The small molecule below binds the protein below.
Small molecule (SMILES): CCc1ccc(C(=O)N[C@@H](Cc2cc(=O)[nH]c3ccccc23)C(=O)O)cc1

Binding-site contacts:
Ligand atom C07 contacts residue GLU139 of chain 1.C at 4.3 Å.
Ligand atom O01 contacts residue VAL237 of chain 1.C at 3.4 Å.
Ligand atom C16 contacts residue VAL35 of chain 1.C at 3.7 Å (hydrophobic).
Ligand atom O01 contacts residue ARG241 of chain 1.C at 3.9 Å.
Ligand atom C07 contacts residue ARG32 of chain 1.C at 4.2 Å.
Ligand atom O01 contacts residue TRP143 of chain 1.C at 3.8 Å.
Ligand atom C06 contacts residue GLU139 of chain 1.C at 3.5 Å.
Ligand atom C02 contacts residue VAL237 of chain 1.C at 4.2 Å (hydrophobic).
Ligand atom C19 contacts residue ARG28 of chain 1.C at 3.9 Å.
Ligand atom C09 contacts residue ARG32 of chain 1.C at 3.9 Å.
Ligand atom O21 contacts residue ARG32 of chain 1.C at 3.0 Å (salt-bridge).
Ligand atom C06 contacts residue TRP143 of chain 1.C at 3.6 Å (hydrophobic).
Ligand atom C22 contacts residue TRP143 of chain 1.C at 3.3 Å (hydrophobic).
Ligand atom C11 contacts residue ARG32 of chain 1.C at 3.4 Å.
Ligand atom C17 contacts residue VAL35 of chain 1.C at 3.5 Å (hydrophobic).
Ligand atom O21 contacts residue ARG28 of chain 1.C at 3.6 Å (salt-bridge).
Ligand atom C19 contacts residue ARG32 of chain 1.C at 3.9 Å.
Ligand atom N08 contacts residue ARG32 of chain 1.C at 3.4 Å (salt-bridge).
Ligand atom C05 contacts residue TRP143 of chain 1.C at 3.5 Å (hydrophobic).
Ligand atom C13 contacts residue ASP34 of chain 1.C at 3.5 Å.
Ligand atom C24 contacts residue TRP143 of chain 1.C at 3.2 Å (hydrophobic).
Ligand atom C15 contacts residue LYS39 of chain 1.C at 4.3 Å.
Ligand atom C16 contacts residue ASP34 of chain 1.C at 3.5 Å.
Ligand atom O21 contacts residue HIS29 of chain 1.C at 3.9 Å.
Ligand atom C10 contacts residue ARG32 of chain 1.C at 3.3 Å.
Ligand atom C19 contacts residue GLU139 of chain 1.C at 4.2 Å.
Ligand atom C26 contacts residue TRP143 of chain 1.C at 3.5 Å (hydrophobic).
Ligand atom C04 contacts residue TRP143 of chain 1.C at 3.6 Å (hydrophobic).
Ligand atom C17 contacts residue ARG32 of chain 1.C at 3.3 Å.
Ligand atom O20 contacts residue ALA215 of chain 1.C at 3.5 Å.
Ligand atom C25 contacts residue TRP143 of chain 1.C at 3.4 Å (hydrophobic).
Ligand atom C14 contacts residue ASP34 of chain 1.C at 3.4 Å.
Ligand atom C16 contacts residue ARG32 of chain 1.C at 3.4 Å.
Ligand atom C02 contacts residue TRP143 of chain 1.C at 3.5 Å (hydrophobic).
Ligand atom C27 contacts residue TRP143 of chain 1.C at 3.2 Å (hydrophobic).
Ligand atom N03 contacts residue TRP143 of chain 1.C at 3.3 Å (h-bond).
Ligand atom C12 contacts residue ARG32 of chain 1.C at 3.5 Å.
Ligand atom C23 contacts residue TRP143 of chain 1.C at 3.1 Å (hydrophobic).
Ligand atom O20 contacts residue ARG28 of chain 1.C at 3.5 Å (salt-bridge).
Ligand atom C13 contacts residue ARG32 of chain 1.C at 3.5 Å.

Sequence of chain 1.C:
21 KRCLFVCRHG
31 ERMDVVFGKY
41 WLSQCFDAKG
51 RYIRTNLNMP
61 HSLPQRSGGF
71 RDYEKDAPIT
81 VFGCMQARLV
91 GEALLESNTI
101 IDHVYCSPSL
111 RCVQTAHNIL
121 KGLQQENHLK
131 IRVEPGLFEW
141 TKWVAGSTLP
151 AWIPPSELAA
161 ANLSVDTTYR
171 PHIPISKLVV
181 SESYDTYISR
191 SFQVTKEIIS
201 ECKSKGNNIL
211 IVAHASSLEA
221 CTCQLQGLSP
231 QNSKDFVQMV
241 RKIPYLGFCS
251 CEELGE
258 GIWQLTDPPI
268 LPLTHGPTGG